Sequence of chain 40.B:
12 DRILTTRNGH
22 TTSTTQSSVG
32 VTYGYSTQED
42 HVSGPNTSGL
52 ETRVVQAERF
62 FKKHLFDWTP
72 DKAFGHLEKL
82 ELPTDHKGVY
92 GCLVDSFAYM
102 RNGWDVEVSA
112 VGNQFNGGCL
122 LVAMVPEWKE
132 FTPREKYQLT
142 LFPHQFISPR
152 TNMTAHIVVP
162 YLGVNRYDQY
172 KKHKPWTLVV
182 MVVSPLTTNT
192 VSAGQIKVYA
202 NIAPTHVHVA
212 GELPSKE

Binding-site contacts:
Ligand atom CD1 contacts residue TYR34 of chain 40.B at 3.0 Å (hydrophobic).
Ligand atom CD1 contacts residue ILE14 of chain 40.B at 3.6 Å (hydrophobic).
Ligand atom CD2 contacts residue VAL32 of chain 40.B at 3.9 Å (hydrophobic).
Ligand atom CD2 contacts residue THR17 of chain 40.B at 3.7 Å.
Ligand atom O contacts residue ARG18 of chain 40.B at 3.0 Å (salt-bridge).
Ligand atom C contacts residue ARG18 of chain 40.B at 3.8 Å.
Ligand atom CD2 contacts residue HIS157 of chain 40.B at 3.7 Å.
Ligand atom O contacts residue ILE14 of chain 40.B at 3.5 Å (h-bond).
Ligand atom CA contacts residue THR16 of chain 40.B at 3.6 Å.
Ligand atom N contacts residue THR16 of chain 40.B at 2.9 Å (h-bond).
Ligand atom CG contacts residue THR17 of chain 40.B at 4.3 Å.
Ligand atom O contacts residue THR16 of chain 40.B at 3.1 Å (h-bond).
Ligand atom CB contacts residue ILE14 of chain 40.B at 4.1 Å (hydrophobic).
Ligand atom O contacts residue ILE14 of chain 40.B at 3.1 Å.
Ligand atom CB contacts residue THR17 of chain 40.B at 4.0 Å.
Ligand atom CA contacts residue ILE14 of chain 40.B at 3.3 Å (hydrophobic).
Ligand atom CD1 contacts residue THR16 of chain 40.B at 3.1 Å.
Ligand atom C contacts residue ARG18 of chain 40.B at 4.1 Å.
Ligand atom CE1 contacts residue ASP12 of chain 40.B at 3.5 Å.
Ligand atom CB contacts residue LEU15 of chain 40.B at 4.1 Å (hydrophobic).
Ligand atom CB contacts residue THR16 of chain 40.B at 4.2 Å.
Ligand atom CD1 contacts residue ASP12 of chain 40.B at 3.8 Å.
Ligand atom CA contacts residue ILE14 of chain 40.B at 4.0 Å (hydrophobic).
Ligand atom N contacts residue ILE14 of chain 40.B at 3.5 Å.
Ligand atom O contacts residue LEU15 of chain 40.B at 3.5 Å.
Ligand atom CG contacts residue THR16 of chain 40.B at 4.0 Å.
Ligand atom CA contacts residue ASP12 of chain 40.B at 3.7 Å.
Ligand atom CD2 contacts residue ASP106 of chain 40.B at 4.1 Å.
Ligand atom C contacts residue THR16 of chain 40.B at 4.2 Å.
Ligand atom CB contacts residue ARG18 of chain 40.B at 4.2 Å.
Ligand atom C contacts residue ILE14 of chain 40.B at 3.6 Å (hydrophobic).
Ligand atom O contacts residue ARG18 of chain 40.B at 3.6 Å (salt-bridge).
Ligand atom O contacts residue THR17 of chain 40.B at 3.8 Å.
Ligand atom CA contacts residue ARG18 of chain 40.B at 3.8 Å.
Ligand atom C contacts residue ILE14 of chain 40.B at 3.4 Å (hydrophobic).
Ligand atom CG contacts residue ILE14 of chain 40.B at 4.2 Å (hydrophobic).
Ligand atom N contacts residue ASP12 of chain 40.B at 4.1 Å.
Ligand atom C contacts residue THR16 of chain 40.B at 3.7 Å.
Ligand atom C contacts residue ILE14 of chain 40.B at 4.2 Å (hydrophobic).
Ligand atom N contacts residue ILE14 of chain 40.B at 3.0 Å (h-bond).

The small molecule below binds the protein below.
Small molecule (SMILES): CC(C)C[C@H](NC(=O)[C@H](C)NC(=O)CNC(=O)[C@@H](N)Cc1ccccc1)C(=O)N[C@@H](CC(C)C)C(=O)N[C@@H](C)C(=O)O